Binding-site contacts:
Ligand atom N1 contacts residue GLY288 of chain 1.B at 3.4 Å (h-bond).
Ligand atom CA contacts residue GLU294 of chain 1.B at 3.5 Å.
Ligand atom OXT contacts residue TYR290 of chain 1.B at 3.3 Å.
Ligand atom OXT contacts residue ASP299 of chain 1.B at 2.7 Å (salt-bridge).
Ligand atom OXT contacts residue GLU294 of chain 1.B at 3.4 Å.
Ligand atom CG contacts residue VAL269 of chain 1.B at 3.9 Å (hydrophobic).
Ligand atom N1 contacts residue HEM1 of chain 1.I at 3.4 Å.
Ligand atom CB contacts residue GLU294 of chain 1.B at 3.2 Å.
Ligand atom NH2 contacts residue TRP289 of chain 1.B at 3.1 Å (h-bond).
Ligand atom NH2 contacts residue GLU294 of chain 1.B at 3.0 Å (salt-bridge).
Ligand atom CD contacts residue VAL269 of chain 1.B at 3.8 Å (hydrophobic).
Ligand atom O2 contacts residue HEM1 of chain 1.I at 3.4 Å.
Ligand atom CB contacts residue GLN180 of chain 1.B at 3.7 Å.
Ligand atom N1 contacts residue PRO267 of chain 1.B at 3.9 Å.
Ligand atom O2 contacts residue PRO267 of chain 1.B at 3.8 Å.
Ligand atom O contacts residue TYR290 of chain 1.B at 2.6 Å (h-bond).
Ligand atom CZ contacts residue GLU294 of chain 1.B at 3.8 Å.
Ligand atom N contacts residue HEM1 of chain 1.I at 2.8 Å (h-bond).
Ligand atom CZ contacts residue PRO267 of chain 1.B at 3.9 Å (hydrophobic).
Ligand atom O2 contacts residue GLY288 of chain 1.B at 2.9 Å (h-bond).
Ligand atom N contacts residue GLU294 of chain 1.B at 2.9 Å (salt-bridge).
Ligand atom NH1 contacts residue HEM1 of chain 1.I at 3.8 Å.
Ligand atom O contacts residue ASP299 of chain 1.B at 3.4 Å (salt-bridge).
Ligand atom CG contacts residue GLU294 of chain 1.B at 3.5 Å.
Ligand atom CA contacts residue GLN180 of chain 1.B at 3.6 Å.
Ligand atom C contacts residue GLN180 of chain 1.B at 3.7 Å.
Ligand atom O3 contacts residue TRP289 of chain 1.B at 3.0 Å (h-bond).
Ligand atom O contacts residue GLN180 of chain 1.B at 3.1 Å (h-bond).
Ligand atom O3 contacts residue PRO267 of chain 1.B at 3.6 Å.
Ligand atom NE contacts residue GLU294 of chain 1.B at 3.0 Å (salt-bridge).
Ligand atom O contacts residue TYR264 of chain 1.B at 3.5 Å (h-bond).
Ligand atom O2 contacts residue SER287 of chain 1.B at 3.4 Å.
Ligand atom CA contacts residue HEM1 of chain 1.I at 3.8 Å.
Ligand atom CG contacts residue HEM1 of chain 1.I at 3.8 Å.
Ligand atom O3 contacts residue GLY288 of chain 1.B at 3.3 Å (h-bond).
Ligand atom O3 contacts residue HEM1 of chain 1.I at 3.2 Å.
Ligand atom C contacts residue ASP299 of chain 1.B at 3.4 Å.
Ligand atom CD contacts residue GLU294 of chain 1.B at 3.9 Å.
Ligand atom C contacts residue TYR290 of chain 1.B at 3.3 Å (hydrophobic).
Ligand atom NH2 contacts residue HEM1 of chain 1.I at 3.5 Å.

Sequence of chain 1.B:
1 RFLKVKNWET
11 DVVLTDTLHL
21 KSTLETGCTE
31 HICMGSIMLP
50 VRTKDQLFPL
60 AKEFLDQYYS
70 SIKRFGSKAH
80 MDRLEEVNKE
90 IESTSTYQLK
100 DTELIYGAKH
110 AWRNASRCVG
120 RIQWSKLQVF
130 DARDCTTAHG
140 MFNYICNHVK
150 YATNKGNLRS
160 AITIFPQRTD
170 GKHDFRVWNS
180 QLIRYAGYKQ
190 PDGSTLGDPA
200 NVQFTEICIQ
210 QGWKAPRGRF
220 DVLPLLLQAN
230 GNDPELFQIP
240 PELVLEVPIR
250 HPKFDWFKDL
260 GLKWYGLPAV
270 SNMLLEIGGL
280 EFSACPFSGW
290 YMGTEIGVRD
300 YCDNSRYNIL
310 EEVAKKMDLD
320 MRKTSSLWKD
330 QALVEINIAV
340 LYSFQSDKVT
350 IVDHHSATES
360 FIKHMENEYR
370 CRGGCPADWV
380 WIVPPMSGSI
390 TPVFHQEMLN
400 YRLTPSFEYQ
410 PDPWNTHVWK

This protein binds this small molecule.
Small molecule (SMILES): [H]/N=C(\NCCC[C@H](N)C(=O)O)N[N+](=O)[O-]